Binding-site contacts:
Ligand atom C7 contacts residue ASN1134 of chain 8.D at 4.1 Å.
Ligand atom C2 contacts residue ASN1134 of chain 8.D at 2.5 Å.
Ligand atom C7 contacts residue GLU941 of chain 8.D at 4.0 Å.
Ligand atom C3 contacts residue ASN1134 of chain 8.D at 3.8 Å.
Ligand atom O3 contacts residue SER943 of chain 8.D at 4.0 Å.
Ligand atom O5 contacts residue ASN1134 of chain 8.D at 2.4 Å (h-bond).
Ligand atom N2 contacts residue GLU941 of chain 8.D at 3.8 Å.
Ligand atom C4 contacts residue ASN1134 of chain 8.D at 4.2 Å.
Ligand atom C7 contacts residue HIS1132 of chain 8.D at 4.1 Å.
Ligand atom C2 contacts residue SER943 of chain 8.D at 4.5 Å.
Ligand atom O7 contacts residue SER943 of chain 8.D at 3.8 Å.
Ligand atom C1 contacts residue ASN1134 of chain 8.D at 1.4 Å.
Ligand atom C8 contacts residue SER1133 of chain 8.D at 4.5 Å.
Ligand atom C5 contacts residue SER943 of chain 8.D at 4.5 Å.
Ligand atom N2 contacts residue ASN1134 of chain 8.D at 2.9 Å (h-bond).
Ligand atom C8 contacts residue GLU941 of chain 8.D at 4.0 Å.
Ligand atom C5 contacts residue ASN1134 of chain 8.D at 3.7 Å.
Ligand atom C8 contacts residue HIS1132 of chain 8.D at 3.2 Å.
Ligand atom O6 contacts residue SER943 of chain 8.D at 4.1 Å.
Ligand atom C4 contacts residue SER943 of chain 8.D at 4.1 Å.
Ligand atom N2 contacts residue HIS1132 of chain 8.D at 4.0 Å.

Sequence of chain 8.D:
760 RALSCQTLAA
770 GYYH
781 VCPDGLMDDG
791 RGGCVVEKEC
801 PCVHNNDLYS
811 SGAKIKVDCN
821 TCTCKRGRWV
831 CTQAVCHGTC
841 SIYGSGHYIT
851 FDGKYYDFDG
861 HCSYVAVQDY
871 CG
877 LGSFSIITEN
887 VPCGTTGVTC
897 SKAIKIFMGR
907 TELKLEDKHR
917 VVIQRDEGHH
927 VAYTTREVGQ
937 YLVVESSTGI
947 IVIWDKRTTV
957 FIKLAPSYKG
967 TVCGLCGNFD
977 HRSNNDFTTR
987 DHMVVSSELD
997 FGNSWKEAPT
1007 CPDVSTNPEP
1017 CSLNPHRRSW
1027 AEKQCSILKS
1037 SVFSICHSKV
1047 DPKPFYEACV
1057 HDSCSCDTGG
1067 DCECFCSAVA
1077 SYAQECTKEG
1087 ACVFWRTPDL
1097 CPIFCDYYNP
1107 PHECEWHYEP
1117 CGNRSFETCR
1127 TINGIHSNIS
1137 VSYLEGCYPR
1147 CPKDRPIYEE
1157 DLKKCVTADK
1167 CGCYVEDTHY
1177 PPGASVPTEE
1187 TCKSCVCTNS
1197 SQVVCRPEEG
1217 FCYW

A protein and the small-molecule ligand that binds it are described below.
Small molecule (SMILES): CC(=O)N[C@H]1[C@H](O[C@H]2[C@H](O)[C@@H](NC(C)=O)CO[C@@H]2CO)O[C@H](CO)[C@@H](O)[C@@H]1O